Sequence of chain 1.D:
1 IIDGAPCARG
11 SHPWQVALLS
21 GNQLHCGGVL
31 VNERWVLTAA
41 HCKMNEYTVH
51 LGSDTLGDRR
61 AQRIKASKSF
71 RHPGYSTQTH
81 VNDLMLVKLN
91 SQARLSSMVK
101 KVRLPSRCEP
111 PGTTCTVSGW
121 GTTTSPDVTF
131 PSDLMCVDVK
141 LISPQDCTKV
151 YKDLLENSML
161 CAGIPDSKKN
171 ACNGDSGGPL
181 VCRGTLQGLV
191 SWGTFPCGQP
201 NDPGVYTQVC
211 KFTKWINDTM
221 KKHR

The small molecule below binds the protein below.
Small molecule (SMILES): Cc1ccc2oc(=O)c(C(=O)Oc3cccc(I)c3)cc2c1

Binding-site contacts:
Ligand atom O5 contacts residue GLY174 of chain 1.D at 3.6 Å (h-bond).
Ligand atom C3 contacts residue CYS42 of chain 1.D at 4.2 Å (hydrophobic).
Ligand atom C14 contacts residue HIS25 of chain 1.D at 3.5 Å.
Ligand atom C4 contacts residue HIS41 of chain 1.D at 2.5 Å.
Ligand atom C16 contacts residue PHE130 of chain 1.D at 4.1 Å (hydrophobic).
Ligand atom C5 contacts residue SER176 of chain 1.D at 3.6 Å.
Ligand atom C16 contacts residue GLY174 of chain 1.D at 3.4 Å.
Ligand atom C2 contacts residue HIS41 of chain 1.D at 4.2 Å.
Ligand atom C1 contacts residue HIS25 of chain 1.D at 3.3 Å.
Ligand atom O4 contacts residue PHE130 of chain 1.D at 3.5 Å.
Ligand atom O1 contacts residue HIS25 of chain 1.D at 3.2 Å (h-bond).
Ligand atom C23 contacts residue HIS25 of chain 1.D at 3.2 Å.
Ligand atom C15 contacts residue HIS25 of chain 1.D at 3.4 Å.
Ligand atom C2 contacts residue CYS26 of chain 1.D at 4.0 Å (hydrophobic).
Ligand atom C14 contacts residue GLY174 of chain 1.D at 3.4 Å.
Ligand atom C13 contacts residue SER176 of chain 1.D at 4.2 Å.
Ligand atom C12 contacts residue CYS26 of chain 1.D at 4.2 Å (hydrophobic).
Ligand atom O4 contacts residue HIS25 of chain 1.D at 4.2 Å.
Ligand atom C12 contacts residue HIS41 of chain 1.D at 3.6 Å.
Ligand atom C12 contacts residue SER176 of chain 1.D at 3.2 Å.
Ligand atom C4 contacts residue SER176 of chain 1.D at 3.8 Å.
Ligand atom O5 contacts residue ASN173 of chain 1.D at 3.2 Å.
Ligand atom C16 contacts residue HIS25 of chain 1.D at 4.2 Å.
Ligand atom O6 contacts residue HIS25 of chain 1.D at 3.8 Å.
Ligand atom C23 contacts residue LEU24 of chain 1.D at 4.1 Å (hydrophobic).
Ligand atom O4 contacts residue GLY174 of chain 1.D at 3.4 Å.
Ligand atom C3 contacts residue HIS25 of chain 1.D at 4.2 Å.
Ligand atom C3 contacts residue CYS26 of chain 1.D at 3.9 Å (hydrophobic).
Ligand atom C16 contacts residue ASN173 of chain 1.D at 3.9 Å.
Ligand atom C2 contacts residue HIS25 of chain 1.D at 3.3 Å.
Ligand atom O6 contacts residue LEU24 of chain 1.D at 3.4 Å (h-bond).
Ligand atom O4 contacts residue ASN173 of chain 1.D at 4.2 Å.
Ligand atom C5 contacts residue HIS41 of chain 1.D at 1.5 Å.
Ligand atom C4 contacts residue CYS26 of chain 1.D at 4.0 Å (hydrophobic).
Ligand atom O5 contacts residue PHE130 of chain 1.D at 3.8 Å.
Ligand atom C15 contacts residue GLY174 of chain 1.D at 3.8 Å.
Ligand atom C13 contacts residue HIS25 of chain 1.D at 3.4 Å.
Ligand atom O4 contacts residue LEU24 of chain 1.D at 3.5 Å (h-bond).
Ligand atom C1 contacts residue CYS26 of chain 1.D at 4.2 Å (hydrophobic).
Ligand atom C3 contacts residue HIS41 of chain 1.D at 3.1 Å.